The protein below binds the small molecule below.
Small molecule (SMILES): CC(=O)N[C@@H]1[C@@H](O)[C@H](O)[C@@H](CO)O[C@H]1O

Binding-site contacts:
Ligand atom C8 contacts residue GLY10 of chain 1.D at 3.4 Å.
Ligand atom C7 contacts residue ASN14 of chain 1.D at 4.1 Å.
Ligand atom N2 contacts residue VAL38 of chain 1.D at 3.8 Å.
Ligand atom C8 contacts residue PHE9 of chain 1.D at 4.3 Å (hydrophobic).
Ligand atom C1 contacts residue ASN14 of chain 1.D at 1.4 Å.
Ligand atom O5 contacts residue ASN14 of chain 1.D at 2.4 Å (h-bond).
Ligand atom C8 contacts residue VAL38 of chain 1.D at 3.5 Å (hydrophobic).
Ligand atom C7 contacts residue GLY10 of chain 1.D at 4.1 Å.
Ligand atom C3 contacts residue ASN14 of chain 1.D at 3.8 Å.
Ligand atom C3 contacts residue VAL38 of chain 1.D at 4.5 Å (hydrophobic).
Ligand atom N2 contacts residue ASN14 of chain 1.D at 2.9 Å (h-bond).
Ligand atom C6 contacts residue ASN14 of chain 1.D at 4.5 Å.
Ligand atom O6 contacts residue ASN14 of chain 1.D at 3.8 Å.
Ligand atom C5 contacts residue ASN14 of chain 1.D at 3.7 Å.
Ligand atom C2 contacts residue ASN14 of chain 1.D at 2.5 Å.
Ligand atom N2 contacts residue GLY10 of chain 1.D at 4.1 Å.
Ligand atom C7 contacts residue VAL38 of chain 1.D at 4.0 Å (hydrophobic).
Ligand atom C4 contacts residue ASN14 of chain 1.D at 4.2 Å.

Sequence of chain 1.D:
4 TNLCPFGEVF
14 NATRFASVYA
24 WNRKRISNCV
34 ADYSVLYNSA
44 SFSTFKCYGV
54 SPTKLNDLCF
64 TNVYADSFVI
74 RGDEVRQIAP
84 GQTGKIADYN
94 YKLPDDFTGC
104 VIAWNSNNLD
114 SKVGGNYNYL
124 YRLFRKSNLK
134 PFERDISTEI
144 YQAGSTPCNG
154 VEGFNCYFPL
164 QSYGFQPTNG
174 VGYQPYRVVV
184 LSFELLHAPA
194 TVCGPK